Sequence of chain 1.C:
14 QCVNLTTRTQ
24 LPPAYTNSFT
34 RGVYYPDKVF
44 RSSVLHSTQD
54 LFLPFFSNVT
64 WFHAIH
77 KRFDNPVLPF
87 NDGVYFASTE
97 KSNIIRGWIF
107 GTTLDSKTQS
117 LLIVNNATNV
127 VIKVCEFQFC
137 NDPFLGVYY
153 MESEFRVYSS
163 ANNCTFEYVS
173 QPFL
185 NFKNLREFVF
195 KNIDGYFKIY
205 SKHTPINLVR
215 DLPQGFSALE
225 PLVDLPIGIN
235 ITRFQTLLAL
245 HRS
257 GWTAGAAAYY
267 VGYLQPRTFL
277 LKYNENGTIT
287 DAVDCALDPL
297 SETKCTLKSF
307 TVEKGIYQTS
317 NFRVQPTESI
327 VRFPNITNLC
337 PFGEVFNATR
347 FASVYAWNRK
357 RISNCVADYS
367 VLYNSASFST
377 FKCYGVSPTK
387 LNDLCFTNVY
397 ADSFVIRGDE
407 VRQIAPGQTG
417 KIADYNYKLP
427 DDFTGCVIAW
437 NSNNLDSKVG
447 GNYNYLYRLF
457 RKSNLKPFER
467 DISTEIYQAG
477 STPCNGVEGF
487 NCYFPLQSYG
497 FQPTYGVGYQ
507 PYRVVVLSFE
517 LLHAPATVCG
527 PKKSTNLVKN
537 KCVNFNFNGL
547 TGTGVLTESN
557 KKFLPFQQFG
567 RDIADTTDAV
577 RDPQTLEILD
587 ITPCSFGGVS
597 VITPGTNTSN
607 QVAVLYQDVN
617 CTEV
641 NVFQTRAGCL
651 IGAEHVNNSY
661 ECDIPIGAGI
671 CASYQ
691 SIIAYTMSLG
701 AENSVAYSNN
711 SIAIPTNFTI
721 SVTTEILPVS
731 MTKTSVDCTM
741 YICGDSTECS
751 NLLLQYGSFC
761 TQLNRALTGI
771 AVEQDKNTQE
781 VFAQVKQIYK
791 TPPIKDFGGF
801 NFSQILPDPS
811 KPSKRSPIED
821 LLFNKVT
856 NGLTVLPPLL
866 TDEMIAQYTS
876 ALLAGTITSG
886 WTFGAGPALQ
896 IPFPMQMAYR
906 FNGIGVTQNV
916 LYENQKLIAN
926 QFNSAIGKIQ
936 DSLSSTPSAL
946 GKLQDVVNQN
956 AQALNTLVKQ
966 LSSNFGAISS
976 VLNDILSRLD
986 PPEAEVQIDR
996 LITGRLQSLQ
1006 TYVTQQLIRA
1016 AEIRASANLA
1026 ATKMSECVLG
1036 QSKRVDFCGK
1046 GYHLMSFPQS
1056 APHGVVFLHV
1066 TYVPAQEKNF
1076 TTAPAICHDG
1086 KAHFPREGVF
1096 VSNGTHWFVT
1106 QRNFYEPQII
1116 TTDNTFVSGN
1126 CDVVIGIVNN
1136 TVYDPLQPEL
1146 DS

The protein below binds the small molecule below.
Small molecule (SMILES): CC(=O)N[C@H]1[C@H](O[C@H]2[C@H](O)[C@@H](NC(C)=O)CO[C@@H]2CO)O[C@H](CO)[C@@H](O)[C@@H]1O

Binding-site contacts:
Ligand atom C1 contacts residue ASN17 of chain 1.C at 1.5 Å.
Ligand atom O7 contacts residue ASN17 of chain 1.C at 3.3 Å (h-bond).
Ligand atom C4 contacts residue ASN17 of chain 1.C at 4.3 Å.
Ligand atom C2 contacts residue ASN17 of chain 1.C at 2.6 Å.
Ligand atom C1 contacts residue ASN137 of chain 1.C at 4.4 Å.
Ligand atom C8 contacts residue ASN17 of chain 1.C at 4.1 Å.
Ligand atom C6 contacts residue ASN137 of chain 1.C at 4.0 Å.
Ligand atom N2 contacts residue CYS15 of chain 1.C at 4.5 Å.
Ligand atom C8 contacts residue CYS15 of chain 1.C at 3.3 Å (hydrophobic).
Ligand atom C7 contacts residue ASN17 of chain 1.C at 3.2 Å.
Ligand atom C5 contacts residue ASN17 of chain 1.C at 3.7 Å.
Ligand atom C3 contacts residue ASN17 of chain 1.C at 3.9 Å.
Ligand atom O5 contacts residue ASN137 of chain 1.C at 3.9 Å.
Ligand atom N2 contacts residue ASN17 of chain 1.C at 3.1 Å (h-bond).
Ligand atom O5 contacts residue ASN17 of chain 1.C at 2.4 Å (h-bond).
Ligand atom C5 contacts residue ASN137 of chain 1.C at 3.8 Å.
Ligand atom C8 contacts residue VAL16 of chain 1.C at 4.4 Å (hydrophobic).